Sequence of chain 1.B:
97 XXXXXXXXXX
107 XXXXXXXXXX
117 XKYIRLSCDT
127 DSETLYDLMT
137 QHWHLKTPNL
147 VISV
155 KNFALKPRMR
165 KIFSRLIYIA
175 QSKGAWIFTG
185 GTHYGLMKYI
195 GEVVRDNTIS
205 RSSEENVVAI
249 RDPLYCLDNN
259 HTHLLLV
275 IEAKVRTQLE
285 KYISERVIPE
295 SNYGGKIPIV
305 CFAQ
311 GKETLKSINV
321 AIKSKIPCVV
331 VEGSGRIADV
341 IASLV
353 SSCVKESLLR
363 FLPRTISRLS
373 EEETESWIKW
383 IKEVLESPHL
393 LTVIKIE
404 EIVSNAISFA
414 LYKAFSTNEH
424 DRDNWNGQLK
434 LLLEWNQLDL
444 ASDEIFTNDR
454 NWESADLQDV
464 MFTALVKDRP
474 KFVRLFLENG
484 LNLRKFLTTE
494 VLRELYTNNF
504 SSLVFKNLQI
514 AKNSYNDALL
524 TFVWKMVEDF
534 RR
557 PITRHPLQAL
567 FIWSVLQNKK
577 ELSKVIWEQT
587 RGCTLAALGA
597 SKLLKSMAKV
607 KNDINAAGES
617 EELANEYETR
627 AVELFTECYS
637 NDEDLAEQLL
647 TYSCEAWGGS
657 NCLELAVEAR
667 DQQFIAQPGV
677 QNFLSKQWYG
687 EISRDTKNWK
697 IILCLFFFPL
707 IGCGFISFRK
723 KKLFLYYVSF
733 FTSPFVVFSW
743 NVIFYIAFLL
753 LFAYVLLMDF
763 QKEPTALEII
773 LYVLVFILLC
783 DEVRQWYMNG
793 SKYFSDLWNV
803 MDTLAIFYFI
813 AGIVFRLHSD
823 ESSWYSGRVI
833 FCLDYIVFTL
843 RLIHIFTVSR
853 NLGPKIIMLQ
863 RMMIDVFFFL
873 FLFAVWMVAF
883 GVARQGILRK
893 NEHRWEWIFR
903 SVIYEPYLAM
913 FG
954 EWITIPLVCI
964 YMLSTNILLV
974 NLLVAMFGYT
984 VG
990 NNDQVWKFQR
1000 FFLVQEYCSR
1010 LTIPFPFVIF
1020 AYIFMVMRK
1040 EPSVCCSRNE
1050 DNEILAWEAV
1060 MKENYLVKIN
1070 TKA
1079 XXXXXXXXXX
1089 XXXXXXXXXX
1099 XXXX

This protein binds this small molecule.
Small molecule (SMILES): COc1ccc(NC(=O)[C@@H]2C[C@H](C)CC[C@H]2C(C)C)cc1

Binding-site contacts:
Ligand atom C18 contacts residue LEU1002 of chain 1.B at 3.8 Å (hydrophobic).
Ligand atom C21 contacts residue ASP783 of chain 1.B at 3.8 Å.
Ligand atom C02 contacts residue ILE847 of chain 1.B at 4.1 Å (hydrophobic).
Ligand atom C01 contacts residue ILE847 of chain 1.B at 3.7 Å (hydrophobic).
Ligand atom C20 contacts residue ARG1009 of chain 1.B at 3.7 Å.
Ligand atom C12 contacts residue TYR1006 of chain 1.B at 4.2 Å (hydrophobic).
Ligand atom C21 contacts residue ARG1009 of chain 1.B at 4.1 Å.
Ligand atom C08 contacts residue ARG843 of chain 1.B at 3.8 Å.
Ligand atom C07 contacts residue ILE847 of chain 1.B at 3.3 Å (hydrophobic).
Ligand atom O17 contacts residue LEU1002 of chain 1.B at 4.5 Å.
Ligand atom O09 contacts residue ARG843 of chain 1.B at 2.7 Å (salt-bridge).
Ligand atom C01 contacts residue TYR747 of chain 1.B at 2.6 Å (hydrophobic).
Ligand atom C02 contacts residue TYR747 of chain 1.B at 3.5 Å (hydrophobic).
Ligand atom C11 contacts residue ARG1009 of chain 1.B at 4.4 Å.
Ligand atom C20 contacts residue ASP783 of chain 1.B at 3.6 Å.
Ligand atom C03 contacts residue TYR747 of chain 1.B at 3.6 Å (hydrophobic).
Ligand atom C19 contacts residue ASP783 of chain 1.B at 4.4 Å.
Ligand atom C12 contacts residue ARG843 of chain 1.B at 4.0 Å.
Ligand atom C13 contacts residue ARG1009 of chain 1.B at 4.1 Å.
Ligand atom C11 contacts residue TYR1006 of chain 1.B at 3.7 Å (hydrophobic).
Ligand atom C08 contacts residue ILE847 of chain 1.B at 4.2 Å (hydrophobic).
Ligand atom C12 contacts residue ARG1009 of chain 1.B at 3.7 Å.
Ligand atom N10 contacts residue TYR1006 of chain 1.B at 3.3 Å.
Ligand atom C06 contacts residue ILE847 of chain 1.B at 4.5 Å (hydrophobic).
Ligand atom C19 contacts residue ARG1009 of chain 1.B at 4.0 Å.
Ligand atom O09 contacts residue ILE847 of chain 1.B at 4.0 Å.
Ligand atom C16 contacts residue TYR1006 of chain 1.B at 4.1 Å (hydrophobic).